Sequence of chain 1.D:
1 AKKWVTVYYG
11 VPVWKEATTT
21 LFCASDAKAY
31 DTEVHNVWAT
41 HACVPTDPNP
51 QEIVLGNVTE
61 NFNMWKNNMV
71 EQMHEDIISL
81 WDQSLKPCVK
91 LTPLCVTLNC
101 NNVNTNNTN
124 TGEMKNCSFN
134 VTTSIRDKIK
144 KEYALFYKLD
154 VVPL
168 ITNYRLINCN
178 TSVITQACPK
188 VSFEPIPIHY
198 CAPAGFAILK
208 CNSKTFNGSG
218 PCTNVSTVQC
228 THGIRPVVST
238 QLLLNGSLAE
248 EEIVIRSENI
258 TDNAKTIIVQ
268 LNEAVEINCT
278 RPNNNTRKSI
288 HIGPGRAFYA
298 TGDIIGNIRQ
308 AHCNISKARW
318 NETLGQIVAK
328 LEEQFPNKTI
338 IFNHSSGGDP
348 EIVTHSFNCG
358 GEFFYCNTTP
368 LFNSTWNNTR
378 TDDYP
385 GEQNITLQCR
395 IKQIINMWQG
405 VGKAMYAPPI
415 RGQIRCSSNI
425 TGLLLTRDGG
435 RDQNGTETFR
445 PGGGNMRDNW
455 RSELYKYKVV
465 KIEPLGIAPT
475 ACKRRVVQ

This small molecule binds to this protein.
Small molecule (SMILES): CC(=O)N[C@H]1[C@H](O[C@H]2[C@H](O)[C@@H](NC(C)=O)CO[C@@H]2CO)O[C@H](CO)[C@@H](O[C@@H]2O[C@H](CO)[C@@H](O)[C@H](O)[C@@H]2O)[C@@H]1O

Binding-site contacts:
Ligand atom C1 contacts residue ASN423 of chain 1.D at 1.4 Å.
Ligand atom O7 contacts residue LEU245 of chain 1.D at 3.7 Å.
Ligand atom C2 contacts residue ASN423 of chain 1.D at 2.5 Å.
Ligand atom C4 contacts residue ASN423 of chain 1.D at 4.3 Å.
Ligand atom O5 contacts residue ASN423 of chain 1.D at 2.4 Å (h-bond).
Ligand atom C8 contacts residue ASN423 of chain 1.D at 4.1 Å.
Ligand atom C7 contacts residue ASN423 of chain 1.D at 3.1 Å.
Ligand atom O7 contacts residue ASN423 of chain 1.D at 3.2 Å (h-bond).
Ligand atom N2 contacts residue ASN423 of chain 1.D at 2.8 Å (h-bond).
Ligand atom C6 contacts residue GLU273 of chain 1.D at 4.0 Å.
Ligand atom C8 contacts residue GLY243 of chain 1.D at 3.9 Å.
Ligand atom C5 contacts residue ASN423 of chain 1.D at 3.7 Å.
Ligand atom C3 contacts residue ASN423 of chain 1.D at 3.8 Å.